Sequence of chain 2.B:
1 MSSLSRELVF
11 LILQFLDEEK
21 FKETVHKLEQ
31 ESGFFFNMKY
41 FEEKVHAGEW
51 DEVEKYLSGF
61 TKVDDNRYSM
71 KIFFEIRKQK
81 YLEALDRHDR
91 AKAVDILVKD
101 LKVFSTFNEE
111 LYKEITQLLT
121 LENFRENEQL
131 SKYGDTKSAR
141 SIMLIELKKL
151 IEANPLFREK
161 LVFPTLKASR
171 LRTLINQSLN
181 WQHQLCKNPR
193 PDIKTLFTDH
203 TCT

Binding-site contacts:
Ligand atom N contacts residue ILE195 of chain 2.B at 3.0 Å (h-bond).
Ligand atom C contacts residue MET1 of chain 1.B at 3.4 Å (hydrophobic).
Ligand atom CZ contacts residue ASN180 of chain 2.B at 3.1 Å.
Ligand atom N contacts residue MET1 of chain 1.B at 3.5 Å (h-bond).
Ligand atom O contacts residue MET1 of chain 1.B at 3.7 Å.
Ligand atom OH contacts residue ASN180 of chain 2.B at 2.9 Å (h-bond).
Ligand atom CG contacts residue ASN180 of chain 2.B at 3.2 Å.
Ligand atom CA contacts residue ASN176 of chain 2.B at 3.4 Å.
Ligand atom N contacts residue MET1 of chain 1.B at 3.5 Å (h-bond).
Ligand atom O contacts residue ASN176 of chain 2.B at 3.7 Å.
Ligand atom CD2 contacts residue LEU4 of chain 1.B at 3.4 Å (hydrophobic).
Ligand atom O contacts residue ASN176 of chain 2.B at 3.1 Å (h-bond).
Ligand atom CD1 contacts residue TRP181 of chain 1.B at 3.4 Å (hydrophobic).
Ligand atom CD1 contacts residue LEU198 of chain 2.B at 3.9 Å (hydrophobic).
Ligand atom CD1 contacts residue ILE195 of chain 2.B at 3.8 Å (hydrophobic).
Ligand atom O contacts residue TRP181 of chain 1.B at 3.2 Å.
Ligand atom CD2 contacts residue SER3 of chain 1.B at 3.6 Å.
Ligand atom CB contacts residue ASN176 of chain 2.B at 3.1 Å.
Ligand atom O contacts residue ASN180 of chain 2.B at 2.9 Å (h-bond).
Ligand atom O contacts residue MET1 of chain 1.B at 2.5 Å (h-bond).
Ligand atom OH contacts residue HIS183 of chain 2.B at 3.2 Å.
Ligand atom CD1 contacts residue ARG172 of chain 2.B at 3.9 Å.
Ligand atom N contacts residue ASN180 of chain 2.B at 3.4 Å (h-bond).
Ligand atom CE1 contacts residue ASN180 of chain 2.B at 3.0 Å.
Ligand atom N contacts residue ILE195 of chain 2.B at 3.5 Å (h-bond).
Ligand atom N contacts residue ASN176 of chain 2.B at 3.0 Å (h-bond).
Ligand atom CE1 contacts residue LEU179 of chain 2.B at 3.7 Å (hydrophobic).
Ligand atom CA contacts residue MET1 of chain 1.B at 3.2 Å (hydrophobic).
Ligand atom CD2 contacts residue GLU7 of chain 1.B at 3.9 Å.
Ligand atom CB contacts residue ILE195 of chain 2.B at 3.9 Å (hydrophobic).
Ligand atom CG1 contacts residue LEU4 of chain 1.B at 3.6 Å (hydrophobic).
Ligand atom C contacts residue ASN176 of chain 2.B at 3.6 Å.
Ligand atom ND2 contacts residue SER3 of chain 1.B at 3.6 Å (h-bond).
Ligand atom C contacts residue MET1 of chain 1.B at 3.5 Å (hydrophobic).
Ligand atom CB contacts residue ASN180 of chain 2.B at 3.9 Å.
Ligand atom CD1 contacts residue GLU7 of chain 1.B at 3.5 Å.
Ligand atom CD2 contacts residue MET1 of chain 1.B at 3.8 Å (hydrophobic).
Ligand atom CD1 contacts residue THR197 of chain 2.B at 3.6 Å.
Ligand atom CD1 contacts residue LEU179 of chain 2.B at 3.7 Å (hydrophobic).
Ligand atom CG contacts residue ILE195 of chain 2.B at 3.7 Å (hydrophobic).

Sequence of chain 1.B:
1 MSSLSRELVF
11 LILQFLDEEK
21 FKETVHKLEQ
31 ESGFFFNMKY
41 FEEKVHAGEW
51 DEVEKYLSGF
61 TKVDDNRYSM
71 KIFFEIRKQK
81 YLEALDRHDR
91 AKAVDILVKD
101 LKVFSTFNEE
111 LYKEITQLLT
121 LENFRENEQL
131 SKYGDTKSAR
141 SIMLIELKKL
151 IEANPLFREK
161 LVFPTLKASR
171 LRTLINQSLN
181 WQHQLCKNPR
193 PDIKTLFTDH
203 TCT

The protein below binds the small molecule below.
Small molecule (SMILES): CC[C@H](C)[C@H](NC(=O)[C@H](CC(C)C)NC(=O)[C@@H](N)CC(N)=O)C(=O)N[C@@H](Cc1ccc(O)cc1)C(=O)N[C@@H](CC(C)C)C(=O)N[C@@H](CC(=O)O)C(=O)N[C@@H](CC(C)C)C(=O)N[C@H](C=O)CC(N)=O